The small molecule below binds the protein below.
Small molecule (SMILES): Nc1nc2c(ncn2[C@@H]2O[C@H](CO[P](=O)(O)O[P](=O)(O)OP(O)(O)=S)[C@@H](O)[C@H]2O)c(=O)[nH]1

Binding-site contacts:
Ligand atom S1G contacts residue TYR38 of chain 1.A at 2.9 Å (h-bond).
Ligand atom N2 contacts residue LEU125 of chain 1.A at 3.4 Å.
Ligand atom O2G contacts residue THR41 of chain 1.A at 2.7 Å (h-bond).
Ligand atom O3G contacts residue MG1 of chain 1.F at 3.2 Å.
Ligand atom O1A contacts residue GLY21 of chain 1.A at 3.0 Å.
Ligand atom O2' contacts residue PHE34 of chain 1.A at 3.4 Å.
Ligand atom O1B contacts residue ALA19 of chain 1.A at 3.3 Å (h-bond).
Ligand atom O2B contacts residue THR23 of chain 1.A at 2.8 Å (h-bond).
Ligand atom PB contacts residue LYS22 of chain 1.A at 3.5 Å.
Ligand atom O6 contacts residue ALA165 of chain 1.A at 3.0 Å (h-bond).
Ligand atom C8 contacts residue GLY21 of chain 1.A at 3.6 Å.
Ligand atom C2 contacts residue ASP124 of chain 1.A at 3.5 Å.
Ligand atom O3' contacts residue TYR38 of chain 1.A at 3.4 Å.
Ligand atom PA contacts residue GLY21 of chain 1.A at 3.5 Å.
Ligand atom O2G contacts residue PRO40 of chain 1.A at 3.6 Å.
Ligand atom O2B contacts residue LYS22 of chain 1.A at 3.2 Å (salt-bridge).
Ligand atom O1B contacts residue GLY21 of chain 1.A at 3.3 Å (h-bond).
Ligand atom O6 contacts residue LEU166 of chain 1.A at 3.6 Å (h-bond).
Ligand atom O3G contacts residue LYS22 of chain 1.A at 2.9 Å (salt-bridge).
Ligand atom PB contacts residue MG1 of chain 1.F at 3.5 Å.
Ligand atom O2G contacts residue MG1 of chain 1.F at 2.3 Å.
Ligand atom O4' contacts residue LYS122 of chain 1.A at 3.2 Å (salt-bridge).
Ligand atom O3A contacts residue GLY21 of chain 1.A at 2.9 Å (h-bond).
Ligand atom C5' contacts residue TYR38 of chain 1.A at 3.3 Å (hydrophobic).
Ligand atom C8 contacts residue CYS24 of chain 1.A at 3.5 Å (hydrophobic).
Ligand atom O3B contacts residue ALA19 of chain 1.A at 3.5 Å (h-bond).
Ligand atom O1B contacts residue LYS22 of chain 1.A at 2.5 Å (salt-bridge).
Ligand atom O3B contacts residue TYR38 of chain 1.A at 3.6 Å (h-bond).
Ligand atom PG contacts residue MG1 of chain 1.F at 3.2 Å.
Ligand atom N1 contacts residue ASP124 of chain 1.A at 2.7 Å (salt-bridge).
Ligand atom O3B contacts residue MG1 of chain 1.F at 3.5 Å.
Ligand atom O1A contacts residue THR23 of chain 1.A at 3.0 Å (h-bond).
Ligand atom N2 contacts residue ASP124 of chain 1.A at 2.9 Å (salt-bridge).
Ligand atom O1B contacts residue VAL20 of chain 1.A at 3.3 Å (h-bond).
Ligand atom O3G contacts residue GLY66 of chain 1.A at 3.3 Å (h-bond).
Ligand atom O3A contacts residue ALA19 of chain 1.A at 3.4 Å.
Ligand atom O1A contacts residue CYS24 of chain 1.A at 3.0 Å (h-bond).
Ligand atom O2A contacts residue TYR38 of chain 1.A at 3.0 Å.
Ligand atom O2B contacts residue MG1 of chain 1.F at 2.5 Å.
Ligand atom O1A contacts residue LYS22 of chain 1.A at 3.4 Å (salt-bridge).

Sequence of chain 1.A:
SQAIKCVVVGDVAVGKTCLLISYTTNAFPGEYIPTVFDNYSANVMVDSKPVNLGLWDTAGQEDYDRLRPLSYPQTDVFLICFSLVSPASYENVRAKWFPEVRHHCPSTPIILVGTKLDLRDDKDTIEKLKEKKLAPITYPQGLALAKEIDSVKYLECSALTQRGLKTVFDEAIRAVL